This protein binds this small molecule.
Small molecule (SMILES): CC(C)C[C@H](NC(=O)[C@H](CC(=O)O)NC(=O)[C@H](CC(=O)O)NC(=O)[C@H](Cc1ccc(OP(=O)(O)O)cc1)NC(=O)[C@H](CCC(=O)O)NC(=O)[C@H](CCC(=O)O)NC(=O)CNC(=O)[C@@H](N)Cc1ccc(O)cc1)C(=O)N[C@@H](Cc1ccc(O)cc1)C(=O)O

Sequence of chain 1.A:
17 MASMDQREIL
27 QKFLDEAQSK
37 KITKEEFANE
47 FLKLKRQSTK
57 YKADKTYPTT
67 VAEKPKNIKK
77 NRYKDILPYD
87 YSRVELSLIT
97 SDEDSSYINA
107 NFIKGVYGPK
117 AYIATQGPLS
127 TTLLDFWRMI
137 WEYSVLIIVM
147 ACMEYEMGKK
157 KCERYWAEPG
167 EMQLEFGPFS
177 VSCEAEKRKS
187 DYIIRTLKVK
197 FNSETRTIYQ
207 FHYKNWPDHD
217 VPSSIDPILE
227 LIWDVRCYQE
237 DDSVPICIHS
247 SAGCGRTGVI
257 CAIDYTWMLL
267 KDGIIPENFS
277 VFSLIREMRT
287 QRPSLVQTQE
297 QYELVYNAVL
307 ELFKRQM

Binding-site contacts:
Ligand atom N contacts residue ARG78 of chain 1.A at 3.2 Å (salt-bridge).
Ligand atom CE1 contacts residue ARG78 of chain 1.A at 3.2 Å.
Ligand atom P contacts residue SER246 of chain 1.A at 3.5 Å.
Ligand atom OE2 contacts residue LYS80 of chain 1.A at 3.4 Å.
Ligand atom O contacts residue TYR79 of chain 1.A at 3.4 Å.
Ligand atom CA contacts residue LYS80 of chain 1.A at 3.6 Å.
Ligand atom CB contacts residue MET153 of chain 1.A at 3.1 Å (hydrophobic).
Ligand atom O2P contacts residue CYS250 of chain 1.A at 3.0 Å (h-bond).
Ligand atom OH contacts residue TYR79 of chain 1.A at 2.7 Å (h-bond).
Ligand atom O2P contacts residue GLY249 of chain 1.A at 3.3 Å (h-bond).
Ligand atom O3P contacts residue ARG252 of chain 1.A at 3.3 Å (salt-bridge).
Ligand atom O1P contacts residue ARG252 of chain 1.A at 2.9 Å (salt-bridge).
Ligand atom O2P contacts residue SER246 of chain 1.A at 2.9 Å (h-bond).
Ligand atom CZ contacts residue ARG78 of chain 1.A at 3.1 Å.
Ligand atom CE2 contacts residue ARG78 of chain 1.A at 2.7 Å.
Ligand atom OH contacts residue ARG78 of chain 1.A at 3.2 Å (salt-bridge).
Ligand atom O contacts residue MET153 of chain 1.A at 3.6 Å.
Ligand atom CD2 contacts residue ALA248 of chain 1.A at 3.5 Å (hydrophobic).
Ligand atom CD1 contacts residue ALA248 of chain 1.A at 3.6 Å (hydrophobic).
Ligand atom N contacts residue ASP81 of chain 1.A at 3.1 Å (salt-bridge).
Ligand atom OH contacts residue LYS157 of chain 1.A at 3.5 Å.
Ligand atom O2P contacts residue GLY251 of chain 1.A at 2.9 Å (h-bond).
Ligand atom C contacts residue ASP81 of chain 1.A at 3.5 Å.
Ligand atom C contacts residue LYS80 of chain 1.A at 2.9 Å.
Ligand atom CD2 contacts residue ARG78 of chain 1.A at 3.5 Å.
Ligand atom CD1 contacts residue ARG78 of chain 1.A at 2.7 Å.
Ligand atom O contacts residue LYS80 of chain 1.A at 2.5 Å (salt-bridge).
Ligand atom CA contacts residue ASP81 of chain 1.A at 3.2 Å.
Ligand atom CD2 contacts residue MET153 of chain 1.A at 3.5 Å (hydrophobic).
Ligand atom O3P contacts residue SER247 of chain 1.A at 2.9 Å (h-bond).
Ligand atom N contacts residue LYS80 of chain 1.A at 3.5 Å (salt-bridge).
Ligand atom O3P contacts residue SER246 of chain 1.A at 3.3 Å.
Ligand atom CA contacts residue ARG78 of chain 1.A at 3.2 Å.
Ligand atom O3P contacts residue ALA248 of chain 1.A at 3.1 Å (h-bond).
Ligand atom N contacts residue ASP81 of chain 1.A at 2.8 Å (salt-bridge).
Ligand atom CE1 contacts residue TYR79 of chain 1.A at 3.2 Å (hydrophobic).
Ligand atom CG contacts residue ALA248 of chain 1.A at 3.5 Å (hydrophobic).
Ligand atom OE2 contacts residue ASP81 of chain 1.A at 3.0 Å.
Ligand atom O1P contacts residue SER246 of chain 1.A at 3.4 Å.
Ligand atom CG contacts residue ARG78 of chain 1.A at 3.6 Å.